Binding-site contacts:
Ligand atom C14 contacts residue VAL223 of chain 1.D at 3.9 Å (hydrophobic).
Ligand atom C1 contacts residue GLY116 of chain 1.D at 3.5 Å.
Ligand atom C18 contacts residue PRO176 of chain 1.D at 3.0 Å (hydrophobic).
Ligand atom C19 contacts residue MET175 of chain 1.D at 3.8 Å (hydrophobic).
Ligand atom C3 contacts residue PHE117 of chain 1.D at 3.6 Å (hydrophobic).
Ligand atom N3 contacts residue MET219 of chain 1.D at 3.2 Å.
Ligand atom C19 contacts residue PRO176 of chain 1.D at 3.0 Å (hydrophobic).
Ligand atom N2 contacts residue LEU238 of chain 1.D at 3.9 Å.
Ligand atom C3 contacts residue GLY116 of chain 1.D at 3.6 Å.
Ligand atom C4 contacts residue ILE222 of chain 1.D at 3.6 Å (hydrophobic).
Ligand atom C1 contacts residue NAD1 of chain 1.L at 3.7 Å.
Ligand atom C1 contacts residue ALA218 of chain 1.D at 3.6 Å (hydrophobic).
Ligand atom O2 contacts residue TYR178 of chain 1.D at 2.7 Å (h-bond).
Ligand atom C8 contacts residue NAD1 of chain 1.L at 3.7 Å.
Ligand atom C7 contacts residue NAD1 of chain 1.L at 3.9 Å.
Ligand atom C21 contacts residue TYR178 of chain 1.D at 3.8 Å (hydrophobic).
Ligand atom C10 contacts residue MET219 of chain 1.D at 3.9 Å (hydrophobic).
Ligand atom C21 contacts residue NAD1 of chain 1.L at 3.3 Å.
Ligand atom C3 contacts residue MET181 of chain 1.D at 3.8 Å (hydrophobic).
Ligand atom C22 contacts residue NAD1 of chain 1.L at 3.4 Å.
Ligand atom C6 contacts residue VAL223 of chain 1.D at 3.8 Å (hydrophobic).
Ligand atom C11 contacts residue NAD1 of chain 1.L at 3.4 Å.
Ligand atom C6 contacts residue TYR178 of chain 1.D at 3.9 Å (hydrophobic).
Ligand atom C2 contacts residue ALA218 of chain 1.D at 3.8 Å (hydrophobic).
Ligand atom O2 contacts residue NAD1 of chain 1.L at 2.6 Å (h-bond).
Ligand atom C22 contacts residue TYR178 of chain 1.D at 3.5 Å (hydrophobic).
Ligand atom C13 contacts residue PHE169 of chain 1.D at 3.8 Å (hydrophobic).
Ligand atom O1 contacts residue NAD1 of chain 1.L at 3.2 Å (h-bond).
Ligand atom C18 contacts residue ALA177 of chain 1.D at 3.7 Å (hydrophobic).
Ligand atom C4 contacts residue MET118 of chain 1.D at 3.7 Å (hydrophobic).
Ligand atom C3 contacts residue ILE222 of chain 1.D at 3.6 Å (hydrophobic).
Ligand atom C12 contacts residue MET219 of chain 1.D at 3.8 Å (hydrophobic).
Ligand atom C2 contacts residue MET181 of chain 1.D at 3.8 Å (hydrophobic).
Ligand atom C9 contacts residue NAD1 of chain 1.L at 3.4 Å.
Ligand atom C4 contacts residue MET181 of chain 1.D at 3.9 Å (hydrophobic).
Ligand atom C12 contacts residue NAD1 of chain 1.L at 3.7 Å.
Ligand atom C5 contacts residue MET181 of chain 1.D at 3.6 Å (hydrophobic).
Ligand atom C17 contacts residue ALA177 of chain 1.D at 3.7 Å (hydrophobic).
Ligand atom C10 contacts residue NAD1 of chain 1.L at 3.3 Å.
Ligand atom C6 contacts residue MET181 of chain 1.D at 3.9 Å (hydrophobic).

Sequence of chain 1.D:
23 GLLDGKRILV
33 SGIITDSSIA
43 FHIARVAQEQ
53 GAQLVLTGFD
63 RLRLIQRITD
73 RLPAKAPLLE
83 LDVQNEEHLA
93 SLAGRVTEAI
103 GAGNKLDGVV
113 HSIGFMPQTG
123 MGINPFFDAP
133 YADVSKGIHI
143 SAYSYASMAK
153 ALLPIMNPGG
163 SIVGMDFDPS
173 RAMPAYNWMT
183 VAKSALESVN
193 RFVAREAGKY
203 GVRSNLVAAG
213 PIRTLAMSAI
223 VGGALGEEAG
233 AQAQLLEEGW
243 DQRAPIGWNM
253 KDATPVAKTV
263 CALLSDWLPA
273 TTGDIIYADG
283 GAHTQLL

This small molecule binds to this protein.
Small molecule (SMILES): Cc1ccccc1Oc1ccc(Cn2cc(-c3ccccc3)nn2)cc1O